Sequence of chain 1.A:
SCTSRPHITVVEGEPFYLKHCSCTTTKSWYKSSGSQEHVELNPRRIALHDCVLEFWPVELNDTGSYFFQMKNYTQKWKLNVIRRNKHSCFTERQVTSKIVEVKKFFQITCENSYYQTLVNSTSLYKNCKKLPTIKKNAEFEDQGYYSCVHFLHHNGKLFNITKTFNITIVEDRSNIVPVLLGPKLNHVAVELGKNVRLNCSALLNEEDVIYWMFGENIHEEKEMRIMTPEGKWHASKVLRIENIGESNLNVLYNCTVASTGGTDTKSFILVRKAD

Sequence of chain 1.C:
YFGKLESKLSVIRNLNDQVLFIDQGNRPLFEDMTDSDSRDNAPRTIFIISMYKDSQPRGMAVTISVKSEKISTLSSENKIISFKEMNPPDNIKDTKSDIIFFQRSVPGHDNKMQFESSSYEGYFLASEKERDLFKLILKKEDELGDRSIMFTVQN

Binding-site contacts:
Ligand atom O7 contacts residue ASN185 of chain 1.A at 3.8 Å.
Ligand atom C8 contacts residue ASN185 of chain 1.A at 4.5 Å.
Ligand atom C6 contacts residue THR187 of chain 1.A at 4.3 Å.
Ligand atom C8 contacts residue TYR164 of chain 1.A at 4.2 Å (hydrophobic).
Ligand atom C7 contacts residue ASN185 of chain 1.A at 3.5 Å.
Ligand atom C2 contacts residue ASN185 of chain 1.A at 2.4 Å.
Ligand atom O5 contacts residue THR187 of chain 1.A at 4.3 Å.
Ligand atom N2 contacts residue TYR164 of chain 1.A at 3.5 Å (h-bond).
Ligand atom C1 contacts residue TYR164 of chain 1.A at 3.8 Å (hydrophobic).
Ligand atom C3 contacts residue TYR164 of chain 1.A at 4.4 Å (hydrophobic).
Ligand atom C1 contacts residue ASN185 of chain 1.A at 1.5 Å.
Ligand atom O7 contacts residue ASP35 of chain 1.C at 4.2 Å.
Ligand atom C2 contacts residue TYR164 of chain 1.A at 4.0 Å (hydrophobic).
Ligand atom C8 contacts residue GLU104 of chain 1.A at 3.2 Å.
Ligand atom O6 contacts residue THR187 of chain 1.A at 4.2 Å.
Ligand atom C4 contacts residue ASN185 of chain 1.A at 4.3 Å.
Ligand atom O5 contacts residue ASN185 of chain 1.A at 2.6 Å (h-bond).
Ligand atom C5 contacts residue ASN185 of chain 1.A at 3.9 Å.
Ligand atom C7 contacts residue TYR164 of chain 1.A at 4.5 Å (hydrophobic).
Ligand atom C8 contacts residue VAL107 of chain 1.A at 4.1 Å (hydrophobic).
Ligand atom C3 contacts residue ASN185 of chain 1.A at 3.8 Å.
Ligand atom N2 contacts residue ASN185 of chain 1.A at 2.7 Å (h-bond).

The small molecule below binds the protein below.
Small molecule (SMILES): CC(=O)N[C@@H]1[C@@H](O)[C@H](O)[C@@H](CO)O[C@H]1O